A small-molecule ligand and the protein it binds are described below.
Small molecule (SMILES): CC(=O)N[C@H]1[C@H](O[C@H]2[C@H](O)[C@@H](NC(C)=O)CO[C@@H]2CO)O[C@H](CO)[C@@H](O[C@@H]2O[C@H](CO)[C@@H](O)[C@H](O)[C@@H]2O)[C@@H]1O

Sequence of chain 1.A:
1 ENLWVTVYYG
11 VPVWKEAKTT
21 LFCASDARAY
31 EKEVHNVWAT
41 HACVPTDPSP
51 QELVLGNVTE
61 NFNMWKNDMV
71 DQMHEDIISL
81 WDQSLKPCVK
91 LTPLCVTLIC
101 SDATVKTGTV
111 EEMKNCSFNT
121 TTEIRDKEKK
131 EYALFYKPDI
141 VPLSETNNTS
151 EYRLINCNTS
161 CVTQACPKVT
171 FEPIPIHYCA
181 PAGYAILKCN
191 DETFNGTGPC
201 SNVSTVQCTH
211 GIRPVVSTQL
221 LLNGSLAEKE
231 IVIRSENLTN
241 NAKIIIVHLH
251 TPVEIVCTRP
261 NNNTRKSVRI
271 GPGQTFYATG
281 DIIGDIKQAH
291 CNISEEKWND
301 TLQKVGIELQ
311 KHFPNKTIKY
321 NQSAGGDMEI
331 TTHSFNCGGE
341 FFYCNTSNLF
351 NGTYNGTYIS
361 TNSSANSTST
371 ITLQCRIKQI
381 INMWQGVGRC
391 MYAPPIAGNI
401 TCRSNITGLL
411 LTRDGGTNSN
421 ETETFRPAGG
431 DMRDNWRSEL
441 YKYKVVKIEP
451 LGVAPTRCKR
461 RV

Binding-site contacts:
Ligand atom N2 contacts residue GLN303 of chain 1.A at 4.0 Å.
Ligand atom O7 contacts residue THR353 of chain 1.A at 4.3 Å.
Ligand atom C5 contacts residue THR361 of chain 1.A at 4.0 Å.
Ligand atom O5 contacts residue THR361 of chain 1.A at 3.6 Å.
Ligand atom C8 contacts residue ASN351 of chain 1.A at 3.6 Å.
Ligand atom O5 contacts residue ASN299 of chain 1.A at 2.2 Å (h-bond).
Ligand atom C6 contacts residue THR361 of chain 1.A at 4.0 Å.
Ligand atom C7 contacts residue ASN299 of chain 1.A at 3.9 Å.
Ligand atom C3 contacts residue ASN299 of chain 1.A at 3.8 Å.
Ligand atom C4 contacts residue ASN299 of chain 1.A at 4.1 Å.
Ligand atom N2 contacts residue ASN299 of chain 1.A at 2.8 Å (h-bond).
Ligand atom C1 contacts residue ASN299 of chain 1.A at 1.4 Å.
Ligand atom C5 contacts residue ASN299 of chain 1.A at 3.4 Å.
Ligand atom O6 contacts residue ILE359 of chain 1.A at 4.0 Å.
Ligand atom O7 contacts residue GLN303 of chain 1.A at 3.6 Å (h-bond).
Ligand atom C2 contacts residue ASN299 of chain 1.A at 2.6 Å.
Ligand atom C1 contacts residue THR361 of chain 1.A at 4.4 Å.
Ligand atom C7 contacts residue GLN303 of chain 1.A at 4.0 Å.